Sequence of chain 1.A:
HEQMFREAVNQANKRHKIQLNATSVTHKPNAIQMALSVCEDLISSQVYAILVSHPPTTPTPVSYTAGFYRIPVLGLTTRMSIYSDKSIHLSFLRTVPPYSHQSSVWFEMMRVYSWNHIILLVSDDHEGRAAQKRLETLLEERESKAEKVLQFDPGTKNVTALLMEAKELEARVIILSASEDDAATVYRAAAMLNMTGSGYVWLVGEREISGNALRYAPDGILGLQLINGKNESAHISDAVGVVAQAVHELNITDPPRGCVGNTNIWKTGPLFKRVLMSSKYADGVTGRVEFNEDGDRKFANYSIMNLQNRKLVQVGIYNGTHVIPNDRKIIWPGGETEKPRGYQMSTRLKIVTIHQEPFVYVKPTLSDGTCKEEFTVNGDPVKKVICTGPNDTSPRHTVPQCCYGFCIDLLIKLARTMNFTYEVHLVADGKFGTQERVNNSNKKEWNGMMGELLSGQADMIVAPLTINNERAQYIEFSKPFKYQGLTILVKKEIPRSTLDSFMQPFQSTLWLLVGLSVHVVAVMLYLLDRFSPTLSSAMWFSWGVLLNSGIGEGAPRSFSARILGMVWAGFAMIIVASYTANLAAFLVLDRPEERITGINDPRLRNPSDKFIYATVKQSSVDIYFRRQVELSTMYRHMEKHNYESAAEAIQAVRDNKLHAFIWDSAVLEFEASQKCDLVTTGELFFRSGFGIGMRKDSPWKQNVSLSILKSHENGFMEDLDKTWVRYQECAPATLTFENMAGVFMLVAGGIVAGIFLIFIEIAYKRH

The small molecule below binds the protein below.
Small molecule (SMILES): CC(=O)N[C@@H]1[C@@H](O)[C@H](O)[C@@H](CO)O[C@H]1O

Binding-site contacts:
Ligand atom C6 contacts residue THR370 of chain 1.A at 4.4 Å.
Ligand atom O7 contacts residue HIS371 of chain 1.A at 3.5 Å.
Ligand atom C3 contacts residue ASN368 of chain 1.A at 3.7 Å.
Ligand atom O7 contacts residue ASN368 of chain 1.A at 2.8 Å (h-bond).
Ligand atom C5 contacts residue THR370 of chain 1.A at 4.3 Å.
Ligand atom O5 contacts residue THR370 of chain 1.A at 3.5 Å.
Ligand atom C7 contacts residue ASN368 of chain 1.A at 3.0 Å.
Ligand atom O7 contacts residue THR370 of chain 1.A at 4.4 Å.
Ligand atom O5 contacts residue GLY369 of chain 1.A at 4.0 Å.
Ligand atom C4 contacts residue ASN368 of chain 1.A at 4.2 Å.
Ligand atom C1 contacts residue THR370 of chain 1.A at 4.0 Å.
Ligand atom O5 contacts residue ASN368 of chain 1.A at 2.4 Å (h-bond).
Ligand atom N2 contacts residue ASN368 of chain 1.A at 2.9 Å (h-bond).
Ligand atom C5 contacts residue ASN368 of chain 1.A at 3.6 Å.
Ligand atom C8 contacts residue ASN368 of chain 1.A at 3.9 Å.
Ligand atom C1 contacts residue ASN368 of chain 1.A at 1.4 Å.
Ligand atom C4 contacts residue THR370 of chain 1.A at 4.4 Å.
Ligand atom C2 contacts residue THR370 of chain 1.A at 4.1 Å.
Ligand atom C2 contacts residue ASN368 of chain 1.A at 2.4 Å.